Binding-site contacts:
Ligand atom O5 contacts residue ASP1144 of chain 1.A at 4.2 Å.
Ligand atom C2 contacts residue ASP1144 of chain 1.A at 4.0 Å.
Ligand atom C6 contacts residue ASP1144 of chain 1.A at 4.0 Å.
Ligand atom C5 contacts residue THR768 of chain 1.A at 4.2 Å.
Ligand atom N2 contacts residue ASP1144 of chain 1.A at 4.1 Å.
Ligand atom C1 contacts residue ASP1144 of chain 1.A at 3.7 Å.
Ligand atom C3 contacts residue ASN769 of chain 1.A at 3.8 Å.
Ligand atom C6 contacts residue THR768 of chain 1.A at 3.8 Å.
Ligand atom C8 contacts residue ASN769 of chain 1.A at 4.0 Å.
Ligand atom C5 contacts residue ASP1144 of chain 1.A at 3.6 Å.
Ligand atom O4 contacts residue ASP1144 of chain 1.A at 4.2 Å.
Ligand atom C6 contacts residue VAL1146 of chain 1.A at 4.5 Å (hydrophobic).
Ligand atom O6 contacts residue VAL1146 of chain 1.A at 4.0 Å.
Ligand atom C4 contacts residue ASN769 of chain 1.A at 4.2 Å.
Ligand atom O6 contacts residue THR768 of chain 1.A at 3.7 Å.
Ligand atom O5 contacts residue THR768 of chain 1.A at 3.9 Å.
Ligand atom C1 contacts residue ASN769 of chain 1.A at 1.4 Å.
Ligand atom C7 contacts residue ASN769 of chain 1.A at 3.7 Å.
Ligand atom O6 contacts residue ASN769 of chain 1.A at 4.5 Å.
Ligand atom C2 contacts residue ASN769 of chain 1.A at 2.4 Å.
Ligand atom C3 contacts residue ASP1144 of chain 1.A at 3.7 Å.
Ligand atom C5 contacts residue ASN769 of chain 1.A at 3.6 Å.
Ligand atom O5 contacts residue ASN769 of chain 1.A at 2.3 Å (h-bond).
Ligand atom N2 contacts residue ASN769 of chain 1.A at 3.0 Å (h-bond).
Ligand atom C4 contacts residue ASP1144 of chain 1.A at 4.2 Å.

Sequence of chain 1.A:
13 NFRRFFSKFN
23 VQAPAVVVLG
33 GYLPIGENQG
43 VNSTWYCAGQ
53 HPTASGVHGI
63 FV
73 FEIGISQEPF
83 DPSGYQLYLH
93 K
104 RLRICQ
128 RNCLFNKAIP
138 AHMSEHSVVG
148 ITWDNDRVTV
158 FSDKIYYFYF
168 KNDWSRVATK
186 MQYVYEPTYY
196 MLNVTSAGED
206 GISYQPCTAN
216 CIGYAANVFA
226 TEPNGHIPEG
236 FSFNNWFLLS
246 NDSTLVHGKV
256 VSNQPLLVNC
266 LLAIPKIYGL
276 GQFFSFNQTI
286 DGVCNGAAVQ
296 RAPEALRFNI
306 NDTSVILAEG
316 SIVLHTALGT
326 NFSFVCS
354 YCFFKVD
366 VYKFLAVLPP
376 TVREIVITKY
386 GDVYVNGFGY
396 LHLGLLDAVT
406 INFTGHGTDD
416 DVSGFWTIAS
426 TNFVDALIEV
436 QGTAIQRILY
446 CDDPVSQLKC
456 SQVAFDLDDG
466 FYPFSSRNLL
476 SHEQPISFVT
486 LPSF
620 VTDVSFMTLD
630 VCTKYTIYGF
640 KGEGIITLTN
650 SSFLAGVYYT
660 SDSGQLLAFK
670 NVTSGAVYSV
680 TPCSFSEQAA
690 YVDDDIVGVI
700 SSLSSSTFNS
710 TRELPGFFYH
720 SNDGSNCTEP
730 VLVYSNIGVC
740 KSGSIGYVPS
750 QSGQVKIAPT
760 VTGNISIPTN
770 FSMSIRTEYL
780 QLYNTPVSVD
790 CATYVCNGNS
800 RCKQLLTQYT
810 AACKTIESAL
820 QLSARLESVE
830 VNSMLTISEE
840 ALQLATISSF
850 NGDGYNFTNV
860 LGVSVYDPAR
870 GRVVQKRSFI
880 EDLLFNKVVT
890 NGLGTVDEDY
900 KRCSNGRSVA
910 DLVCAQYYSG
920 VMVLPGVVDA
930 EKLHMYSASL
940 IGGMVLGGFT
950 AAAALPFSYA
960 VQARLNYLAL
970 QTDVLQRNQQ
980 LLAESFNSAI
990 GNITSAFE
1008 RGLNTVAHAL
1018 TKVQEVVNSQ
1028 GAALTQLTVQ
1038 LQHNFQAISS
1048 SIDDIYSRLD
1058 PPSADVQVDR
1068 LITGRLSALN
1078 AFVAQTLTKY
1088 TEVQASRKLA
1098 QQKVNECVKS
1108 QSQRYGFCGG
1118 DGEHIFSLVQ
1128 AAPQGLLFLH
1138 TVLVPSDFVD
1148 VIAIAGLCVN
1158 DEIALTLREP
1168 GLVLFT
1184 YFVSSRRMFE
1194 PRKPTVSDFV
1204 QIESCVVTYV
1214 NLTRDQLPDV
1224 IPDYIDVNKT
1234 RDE

This small molecule binds to this protein.
Small molecule (SMILES): CC(=O)N[C@@H]1[C@@H](O)[C@H](O)[C@@H](CO)O[C@H]1O